Sequence of chain 1.N:
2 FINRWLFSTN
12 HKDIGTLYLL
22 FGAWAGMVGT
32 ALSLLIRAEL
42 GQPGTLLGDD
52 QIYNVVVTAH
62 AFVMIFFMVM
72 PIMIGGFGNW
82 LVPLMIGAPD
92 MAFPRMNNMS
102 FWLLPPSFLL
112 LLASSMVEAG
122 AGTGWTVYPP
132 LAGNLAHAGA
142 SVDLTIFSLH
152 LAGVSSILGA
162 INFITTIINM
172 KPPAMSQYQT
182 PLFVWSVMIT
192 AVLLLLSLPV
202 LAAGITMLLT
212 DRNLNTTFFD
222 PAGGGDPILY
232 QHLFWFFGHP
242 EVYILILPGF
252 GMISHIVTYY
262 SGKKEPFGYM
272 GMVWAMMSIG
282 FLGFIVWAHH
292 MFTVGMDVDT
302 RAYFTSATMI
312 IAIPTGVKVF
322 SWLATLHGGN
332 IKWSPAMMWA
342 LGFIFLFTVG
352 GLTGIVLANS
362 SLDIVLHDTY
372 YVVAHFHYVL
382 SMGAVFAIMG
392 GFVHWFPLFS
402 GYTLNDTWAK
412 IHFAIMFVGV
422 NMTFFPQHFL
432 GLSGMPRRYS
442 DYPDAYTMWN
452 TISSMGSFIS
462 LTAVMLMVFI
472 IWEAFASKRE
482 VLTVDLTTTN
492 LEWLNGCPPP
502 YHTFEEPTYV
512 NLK

Sequence of chain 1.P:
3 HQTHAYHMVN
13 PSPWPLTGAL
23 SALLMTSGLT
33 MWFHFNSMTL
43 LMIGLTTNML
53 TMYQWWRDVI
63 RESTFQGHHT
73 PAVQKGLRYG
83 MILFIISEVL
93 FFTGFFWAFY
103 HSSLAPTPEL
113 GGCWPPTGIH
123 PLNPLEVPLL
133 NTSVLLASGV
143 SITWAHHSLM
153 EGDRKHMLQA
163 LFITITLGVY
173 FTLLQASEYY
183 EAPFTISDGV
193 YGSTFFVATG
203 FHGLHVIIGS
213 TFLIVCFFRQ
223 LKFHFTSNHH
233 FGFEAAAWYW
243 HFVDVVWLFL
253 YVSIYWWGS

Binding-site contacts:
Ligand atom O61 contacts residue PHE37 of chain 1.P at 2.7 Å (h-bond).
Ligand atom C25 contacts residue PHE37 of chain 1.P at 3.4 Å (hydrophobic).
Ligand atom C1 contacts residue MET33 of chain 1.P at 3.8 Å (hydrophobic).
Ligand atom C19 contacts residue ALA53 of chain 1.W at 3.0 Å (hydrophobic).
Ligand atom O55 contacts residue DMU1 of chain 1.ND at 3.6 Å.
Ligand atom O16 contacts residue TRP52 of chain 1.W at 3.9 Å.
Ligand atom C18 contacts residue PHE37 of chain 1.P at 3.5 Å (hydrophobic).
Ligand atom O5 contacts residue TRP52 of chain 1.W at 3.6 Å.
Ligand atom C4 contacts residue TRP52 of chain 1.W at 3.8 Å (hydrophobic).
Ligand atom C25 contacts residue ALA53 of chain 1.W at 3.7 Å (hydrophobic).
Ligand atom O3 contacts residue DMU1 of chain 1.ND at 3.5 Å.
Ligand atom C43 contacts residue LEU110 of chain 1.N at 3.6 Å (hydrophobic).
Ligand atom O61 contacts residue DMU1 of chain 1.ND at 2.6 Å (h-bond).
Ligand atom C37 contacts residue SER29 of chain 1.P at 3.8 Å.
Ligand atom C4 contacts residue DMU1 of chain 1.ND at 3.9 Å.
Ligand atom O55 contacts residue TYR45 of chain 1.W at 3.6 Å (h-bond).
Ligand atom C57 contacts residue DMU1 of chain 1.ND at 3.5 Å.
Ligand atom C19 contacts residue PHE37 of chain 1.P at 3.7 Å (hydrophobic).
Ligand atom C22 contacts residue ALA53 of chain 1.W at 3.7 Å (hydrophobic).
Ligand atom O49 contacts residue TYR48 of chain 1.W at 3.2 Å.
Ligand atom C19 contacts residue MET33 of chain 1.P at 3.5 Å (hydrophobic).
Ligand atom C6 contacts residue TRP52 of chain 1.W at 3.6 Å (hydrophobic).
Ligand atom C34 contacts residue LEU145 of chain 1.N at 3.8 Å (hydrophobic).
Ligand atom O16 contacts residue CYS49 of chain 1.W at 3.6 Å.
Ligand atom O49 contacts residue CYS49 of chain 1.W at 3.3 Å (h-bond).
Ligand atom C3 contacts residue DMU1 of chain 1.ND at 3.3 Å.
Ligand atom C43 contacts residue SER46 of chain 1.W at 3.7 Å.
Ligand atom C37 contacts residue SER46 of chain 1.W at 3.5 Å.
Ligand atom O16 contacts residue MET33 of chain 1.P at 3.4 Å.
Ligand atom C28 contacts residue ALA53 of chain 1.W at 3.9 Å (hydrophobic).
Ligand atom C18 contacts residue TRP52 of chain 1.W at 3.5 Å (hydrophobic).
Ligand atom C22 contacts residue CYS49 of chain 1.W at 3.2 Å (hydrophobic).
Ligand atom O7 contacts residue DMU1 of chain 1.ND at 3.8 Å.
Ligand atom C57 contacts residue TRP52 of chain 1.W at 3.7 Å (hydrophobic).
Ligand atom C18 contacts residue MET33 of chain 1.P at 3.2 Å (hydrophobic).
Ligand atom C40 contacts residue LEU50 of chain 1.W at 3.8 Å (hydrophobic).
Ligand atom C11 contacts residue TRP52 of chain 1.W at 3.4 Å (hydrophobic).
Ligand atom C19 contacts residue CYS49 of chain 1.W at 3.1 Å (hydrophobic).
Ligand atom C25 contacts residue MET33 of chain 1.P at 3.5 Å (hydrophobic).
Ligand atom C22 contacts residue MET33 of chain 1.P at 2.8 Å (hydrophobic).

Sequence of chain 1.W:
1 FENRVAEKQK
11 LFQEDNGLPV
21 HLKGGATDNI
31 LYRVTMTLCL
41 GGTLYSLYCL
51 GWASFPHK

The protein below binds the small molecule below.
Small molecule (SMILES): CCCCCCCCCCO[C@@H]1O[C@H](CO)[C@@H](O[C@H]2O[C@H](CO)[C@@H](O)[C@H](O)[C@H]2O)[C@H](O)[C@H]1O